Sequence of chain 1.A:
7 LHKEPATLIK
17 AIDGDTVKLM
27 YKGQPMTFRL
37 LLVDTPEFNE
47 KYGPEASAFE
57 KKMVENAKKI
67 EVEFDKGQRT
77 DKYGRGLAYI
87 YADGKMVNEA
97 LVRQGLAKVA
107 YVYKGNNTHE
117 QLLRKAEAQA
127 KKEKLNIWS

Binding-site contacts:
Ligand atom O4P contacts residue ARG35 of chain 1.A at 2.9 Å (salt-bridge).
Ligand atom O4 contacts residue LEU83 of chain 1.A at 3.7 Å.
Ligand atom P2 contacts residue ARG35 of chain 1.A at 3.6 Å.
Ligand atom C2' contacts residue TYR109 of chain 1.A at 3.4 Å (hydrophobic).
Ligand atom N3 contacts residue TYR109 of chain 1.A at 3.4 Å.
Ligand atom O3' contacts residue LYS78 of chain 1.A at 3.4 Å.
Ligand atom C2' contacts residue TYR107 of chain 1.A at 3.8 Å (hydrophobic).
Ligand atom C5M contacts residue LEU36 of chain 1.A at 4.0 Å (hydrophobic).
Ligand atom O5P contacts residue CA1 of chain 1.C at 3.1 Å.
Ligand atom C5M contacts residue ARG35 of chain 1.A at 3.7 Å.
Ligand atom O4 contacts residue TYR109 of chain 1.A at 3.8 Å.
Ligand atom O2 contacts residue ASP77 of chain 1.A at 3.8 Å.
Ligand atom O4' contacts residue ARG81 of chain 1.A at 3.1 Å (salt-bridge).
Ligand atom O6P contacts residue GLU43 of chain 1.A at 4.1 Å.
Ligand atom P1 contacts residue TYR79 of chain 1.A at 3.6 Å.
Ligand atom C5' contacts residue ARG81 of chain 1.A at 4.1 Å.
Ligand atom O2P contacts residue TYR79 of chain 1.A at 2.7 Å (h-bond).
Ligand atom O5' contacts residue ARG35 of chain 1.A at 3.7 Å.
Ligand atom P1 contacts residue LYS78 of chain 1.A at 3.9 Å.
Ligand atom C4' contacts residue ARG81 of chain 1.A at 4.0 Å.
Ligand atom C5' contacts residue TYR107 of chain 1.A at 3.5 Å (hydrophobic).
Ligand atom C1' contacts residue ARG81 of chain 1.A at 4.1 Å.
Ligand atom N3 contacts residue LEU83 of chain 1.A at 3.9 Å.
Ligand atom O1P contacts residue TYR79 of chain 1.A at 3.5 Å (h-bond).
Ligand atom O4 contacts residue LEU37 of chain 1.A at 3.8 Å.
Ligand atom O5P contacts residue ARG35 of chain 1.A at 2.8 Å (salt-bridge).
Ligand atom O2 contacts residue TYR109 of chain 1.A at 3.9 Å.
Ligand atom C5 contacts residue TYR107 of chain 1.A at 4.0 Å (hydrophobic).
Ligand atom P2 contacts residue ARG81 of chain 1.A at 3.9 Å.
Ligand atom C4 contacts residue TYR109 of chain 1.A at 3.6 Å (hydrophobic).
Ligand atom C5M contacts residue TYR107 of chain 1.A at 3.7 Å (hydrophobic).
Ligand atom O1P contacts residue LYS78 of chain 1.A at 2.7 Å (salt-bridge).
Ligand atom O5P contacts residue ASP40 of chain 1.A at 3.4 Å (salt-bridge).
Ligand atom O5' contacts residue ARG81 of chain 1.A at 3.1 Å (salt-bridge).
Ligand atom O4P contacts residue ARG81 of chain 1.A at 2.8 Å (salt-bridge).
Ligand atom C3' contacts residue TYR107 of chain 1.A at 3.9 Å (hydrophobic).
Ligand atom C2 contacts residue ASP77 of chain 1.A at 4.0 Å.
Ligand atom C2 contacts residue TYR109 of chain 1.A at 3.8 Å (hydrophobic).
Ligand atom C5 contacts residue LEU83 of chain 1.A at 3.9 Å (hydrophobic).
Ligand atom C4 contacts residue LEU83 of chain 1.A at 3.7 Å (hydrophobic).

A protein and the small-molecule ligand that binds it are described below.
Small molecule (SMILES): Cc1cn([C@H]2C[C@H](OP(=O)(O)O)[C@@H](COP(=O)(O)O)O2)c(=O)[nH]c1=O